A protein and the small-molecule ligand that binds it are described below.
Small molecule (SMILES): Nc1ncnc2c1ncn2[C@@H]1O[C@H](COP(=O)(O)OP(=O)(O)O)C[C@H]1O

Sequence of chain 1.C:
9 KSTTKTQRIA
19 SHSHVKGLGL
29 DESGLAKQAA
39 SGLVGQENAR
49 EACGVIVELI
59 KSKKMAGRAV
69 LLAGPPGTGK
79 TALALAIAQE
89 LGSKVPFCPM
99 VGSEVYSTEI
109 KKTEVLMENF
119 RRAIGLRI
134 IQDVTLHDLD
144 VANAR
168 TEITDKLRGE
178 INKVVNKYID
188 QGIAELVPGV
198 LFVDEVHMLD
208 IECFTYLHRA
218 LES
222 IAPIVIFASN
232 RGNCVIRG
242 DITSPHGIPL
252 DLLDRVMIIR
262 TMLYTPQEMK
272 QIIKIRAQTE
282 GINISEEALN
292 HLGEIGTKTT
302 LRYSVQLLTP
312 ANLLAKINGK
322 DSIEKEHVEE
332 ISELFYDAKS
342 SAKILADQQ

Binding-site contacts:
Ligand atom O2' contacts residue SER19 of chain 1.C at 2.8 Å (h-bond).
Ligand atom O2A contacts residue GLY77 of chain 1.C at 3.5 Å.
Ligand atom N3 contacts residue ILE273 of chain 1.C at 3.4 Å.
Ligand atom C5 contacts residue TYR265 of chain 1.C at 3.4 Å (hydrophobic).
Ligand atom N6 contacts residue VAL42 of chain 1.C at 2.8 Å (h-bond).
Ligand atom O2A contacts residue THR79 of chain 1.C at 3.5 Å (h-bond).
Ligand atom N1 contacts residue LEU41 of chain 1.C at 3.5 Å.
Ligand atom O3A contacts residue THR76 of chain 1.C at 3.5 Å (h-bond).
Ligand atom O4' contacts residue LEU302 of chain 1.C at 3.4 Å.
Ligand atom C6 contacts residue TYR265 of chain 1.C at 3.5 Å (hydrophobic).
Ligand atom N7 contacts residue GLY77 of chain 1.C at 3.2 Å.
Ligand atom O1B contacts residue LYS78 of chain 1.C at 3.1 Å (salt-bridge).
Ligand atom O3B contacts residue GLY75 of chain 1.C at 3.3 Å (h-bond).
Ligand atom O3A contacts residue GLY75 of chain 1.C at 3.4 Å.
Ligand atom O1B contacts residue THR76 of chain 1.C at 3.5 Å (h-bond).
Ligand atom PB contacts residue GLY75 of chain 1.C at 3.4 Å.
Ligand atom C3' contacts residue HIS20 of chain 1.C at 3.6 Å.
Ligand atom C2' contacts residue HIS20 of chain 1.C at 3.5 Å.
Ligand atom C4 contacts residue ILE273 of chain 1.C at 3.6 Å (hydrophobic).
Ligand atom O1B contacts residue PRO74 of chain 1.C at 3.6 Å.
Ligand atom N3 contacts residue HIS22 of chain 1.C at 3.0 Å (h-bond).
Ligand atom O2A contacts residue ALA80 of chain 1.C at 3.2 Å (h-bond).
Ligand atom O2' contacts residue HIS22 of chain 1.C at 3.0 Å.
Ligand atom N1 contacts residue VAL42 of chain 1.C at 3.1 Å (h-bond).
Ligand atom O2' contacts residue HIS20 of chain 1.C at 3.0 Å (h-bond).
Ligand atom C2 contacts residue HIS22 of chain 1.C at 3.5 Å.
Ligand atom O3A contacts residue LYS78 of chain 1.C at 3.4 Å (salt-bridge).
Ligand atom C2' contacts residue SER19 of chain 1.C at 3.6 Å.
Ligand atom O1B contacts residue GLY75 of chain 1.C at 2.8 Å (h-bond).
Ligand atom C3' contacts residue SER19 of chain 1.C at 3.4 Å.
Ligand atom C6 contacts residue LEU41 of chain 1.C at 3.7 Å (hydrophobic).
Ligand atom C2 contacts residue GLY40 of chain 1.C at 3.3 Å.
Ligand atom C6 contacts residue VAL42 of chain 1.C at 3.6 Å (hydrophobic).
Ligand atom O2B contacts residue LYS78 of chain 1.C at 3.3 Å.
Ligand atom O3A contacts residue GLY77 of chain 1.C at 3.1 Å (h-bond).
Ligand atom O2A contacts residue HIS20 of chain 1.C at 3.2 Å.
Ligand atom O2B contacts residue THR79 of chain 1.C at 2.7 Å (h-bond).
Ligand atom C8 contacts residue GLY77 of chain 1.C at 3.4 Å.
Ligand atom N6 contacts residue TYR265 of chain 1.C at 2.8 Å (h-bond).
Ligand atom N7 contacts residue TYR265 of chain 1.C at 2.8 Å (h-bond).